The small molecule below binds the protein below.
Small molecule (SMILES): Cn1c(=O)n(CCCO)c(=O)c2c1nc(Oc1cccc(Cl)c1)n2Cc1ccc(Cl)cc1

Sequence of chain 1.A:
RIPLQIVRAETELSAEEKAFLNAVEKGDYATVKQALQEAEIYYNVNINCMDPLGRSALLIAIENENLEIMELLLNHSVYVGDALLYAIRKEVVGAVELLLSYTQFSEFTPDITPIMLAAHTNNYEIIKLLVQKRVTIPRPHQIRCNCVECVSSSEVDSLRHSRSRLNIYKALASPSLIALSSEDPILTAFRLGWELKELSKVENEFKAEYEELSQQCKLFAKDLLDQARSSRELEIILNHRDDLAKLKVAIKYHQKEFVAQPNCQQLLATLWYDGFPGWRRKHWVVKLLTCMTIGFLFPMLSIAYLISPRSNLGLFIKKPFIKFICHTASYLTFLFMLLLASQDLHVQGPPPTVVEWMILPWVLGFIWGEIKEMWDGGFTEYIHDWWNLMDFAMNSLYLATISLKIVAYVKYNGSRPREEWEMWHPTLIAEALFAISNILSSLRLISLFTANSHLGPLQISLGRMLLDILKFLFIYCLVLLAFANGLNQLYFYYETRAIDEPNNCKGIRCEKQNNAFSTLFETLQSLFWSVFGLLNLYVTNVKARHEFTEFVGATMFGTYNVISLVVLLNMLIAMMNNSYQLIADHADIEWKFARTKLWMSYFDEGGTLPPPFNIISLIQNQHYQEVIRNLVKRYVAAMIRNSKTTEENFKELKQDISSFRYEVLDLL

Sequence of chain 1.D:
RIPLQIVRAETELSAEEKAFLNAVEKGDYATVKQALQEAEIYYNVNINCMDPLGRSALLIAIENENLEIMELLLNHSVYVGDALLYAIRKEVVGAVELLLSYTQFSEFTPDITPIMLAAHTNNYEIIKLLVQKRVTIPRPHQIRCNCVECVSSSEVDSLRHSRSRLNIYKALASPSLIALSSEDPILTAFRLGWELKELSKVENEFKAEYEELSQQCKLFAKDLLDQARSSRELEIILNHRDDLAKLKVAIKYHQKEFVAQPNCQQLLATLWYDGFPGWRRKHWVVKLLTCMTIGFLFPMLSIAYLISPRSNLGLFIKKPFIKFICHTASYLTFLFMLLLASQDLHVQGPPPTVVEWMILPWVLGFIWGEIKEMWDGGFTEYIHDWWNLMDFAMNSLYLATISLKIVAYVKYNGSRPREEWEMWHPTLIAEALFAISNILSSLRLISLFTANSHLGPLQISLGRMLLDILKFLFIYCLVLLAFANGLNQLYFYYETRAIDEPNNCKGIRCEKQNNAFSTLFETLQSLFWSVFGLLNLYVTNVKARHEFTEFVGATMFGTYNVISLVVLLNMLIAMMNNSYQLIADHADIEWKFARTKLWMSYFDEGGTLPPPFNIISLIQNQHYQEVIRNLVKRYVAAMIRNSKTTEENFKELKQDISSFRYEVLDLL

Binding-site contacts:
Ligand atom CL1 contacts residue PHE569 of chain 1.A at 3.8 Å.
Ligand atom C20 contacts residue PHE576 of chain 1.A at 4.0 Å (hydrophobic).
Ligand atom C23 contacts residue LEU572 of chain 1.A at 4.0 Å (hydrophobic).
Ligand atom C14 contacts residue TRP577 of chain 1.A at 3.9 Å (hydrophobic).
Ligand atom C12 contacts residue PHE576 of chain 1.A at 3.5 Å (hydrophobic).
Ligand atom C18 contacts residue THR603 of chain 1.D at 3.7 Å.
Ligand atom C20 contacts residue THR607 of chain 1.D at 3.8 Å.
Ligand atom N09 contacts residue PHE576 of chain 1.A at 3.5 Å.
Ligand atom O06 contacts residue TRP577 of chain 1.A at 3.5 Å (h-bond).
Ligand atom O05 contacts residue PHE576 of chain 1.A at 3.9 Å.
Ligand atom C25 contacts residue LEU572 of chain 1.A at 3.8 Å (hydrophobic).
Ligand atom C29 contacts residue LEU521 of chain 1.A at 3.9 Å (hydrophobic).
Ligand atom C21 contacts residue ALA602 of chain 1.D at 3.6 Å (hydrophobic).
Ligand atom C13 contacts residue PHE576 of chain 1.A at 3.3 Å (hydrophobic).
Ligand atom O06 contacts residue ARG557 of chain 1.A at 3.7 Å.
Ligand atom N10 contacts residue PHE576 of chain 1.A at 3.8 Å.
Ligand atom C21 contacts residue PHE599 of chain 1.D at 3.8 Å (hydrophobic).
Ligand atom C14 contacts residue PHE576 of chain 1.A at 3.8 Å (hydrophobic).
Ligand atom C26 contacts residue PHE569 of chain 1.A at 3.5 Å (hydrophobic).
Ligand atom O05 contacts residue THR607 of chain 1.D at 3.6 Å (h-bond).
Ligand atom C31 contacts residue CYS525 of chain 1.A at 3.6 Å (hydrophobic).
Ligand atom C18 contacts residue PHE599 of chain 1.D at 4.0 Å (hydrophobic).
Ligand atom O05 contacts residue THR603 of chain 1.D at 3.1 Å (h-bond).
Ligand atom C31 contacts residue LEU521 of chain 1.A at 3.7 Å (hydrophobic).
Ligand atom O06 contacts residue GLN573 of chain 1.A at 2.3 Å (h-bond).
Ligand atom C11 contacts residue PHE576 of chain 1.A at 3.4 Å (hydrophobic).
Ligand atom C21 contacts residue THR603 of chain 1.D at 3.9 Å.
Ligand atom C19 contacts residue LEU572 of chain 1.A at 4.0 Å (hydrophobic).
Ligand atom C15 contacts residue PHE576 of chain 1.A at 3.6 Å (hydrophobic).
Ligand atom N08 contacts residue PHE576 of chain 1.A at 3.4 Å.
Ligand atom O05 contacts residue GLY606 of chain 1.D at 3.4 Å.
Ligand atom O04 contacts residue GLN573 of chain 1.A at 3.8 Å.
Ligand atom C16 contacts residue PHE576 of chain 1.A at 3.5 Å (hydrophobic).
Ligand atom C29 contacts residue CYS525 of chain 1.A at 3.5 Å (hydrophobic).
Ligand atom O04 contacts residue PHE576 of chain 1.A at 3.5 Å.
Ligand atom N07 contacts residue PHE576 of chain 1.A at 3.6 Å.
Ligand atom C17 contacts residue PHE576 of chain 1.A at 3.8 Å (hydrophobic).
Ligand atom C15 contacts residue LEU572 of chain 1.A at 3.8 Å (hydrophobic).
Ligand atom C27 contacts residue LEU572 of chain 1.A at 3.8 Å (hydrophobic).
Ligand atom C21 contacts residue GLN573 of chain 1.A at 3.4 Å.